Sequence of chain 1.B:
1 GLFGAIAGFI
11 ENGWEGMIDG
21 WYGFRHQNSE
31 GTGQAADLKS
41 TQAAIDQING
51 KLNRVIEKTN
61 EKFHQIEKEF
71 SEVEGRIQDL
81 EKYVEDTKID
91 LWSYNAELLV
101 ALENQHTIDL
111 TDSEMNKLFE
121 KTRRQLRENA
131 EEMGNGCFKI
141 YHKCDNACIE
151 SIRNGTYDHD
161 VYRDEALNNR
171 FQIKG

This small molecule binds to this protein.
Small molecule (SMILES): CC(=O)N[C@@H]1[C@@H](O)[C@H](O)[C@@H](CO)O[C@H]1O

Binding-site contacts:
Ligand atom C4 contacts residue ASN154 of chain 1.B at 4.2 Å.
Ligand atom C1 contacts residue SER151 of chain 1.B at 3.7 Å.
Ligand atom C6 contacts residue SER151 of chain 1.B at 4.2 Å.
Ligand atom C7 contacts residue THR156 of chain 1.B at 4.4 Å.
Ligand atom O5 contacts residue ASN154 of chain 1.B at 2.4 Å (h-bond).
Ligand atom C1 contacts residue GLU150 of chain 1.B at 3.3 Å.
Ligand atom O3 contacts residue GLU150 of chain 1.B at 4.2 Å.
Ligand atom C5 contacts residue ALA147 of chain 1.B at 4.3 Å (hydrophobic).
Ligand atom C8 contacts residue ASN154 of chain 1.B at 4.2 Å.
Ligand atom O7 contacts residue GLU150 of chain 1.B at 3.8 Å.
Ligand atom C3 contacts residue GLU150 of chain 1.B at 3.7 Å.
Ligand atom O5 contacts residue SER151 of chain 1.B at 3.4 Å (h-bond).
Ligand atom C1 contacts residue THR156 of chain 1.B at 3.5 Å.
Ligand atom C2 contacts residue GLU150 of chain 1.B at 3.3 Å.
Ligand atom O5 contacts residue GLU150 of chain 1.B at 2.8 Å (salt-bridge).
Ligand atom C5 contacts residue SER151 of chain 1.B at 4.2 Å.
Ligand atom C6 contacts residue ALA147 of chain 1.B at 3.3 Å (hydrophobic).
Ligand atom O5 contacts residue THR156 of chain 1.B at 4.1 Å.
Ligand atom O7 contacts residue ASN154 of chain 1.B at 3.4 Å (h-bond).
Ligand atom C5 contacts residue GLU150 of chain 1.B at 3.4 Å.
Ligand atom C3 contacts residue ASN154 of chain 1.B at 3.8 Å.
Ligand atom C7 contacts residue ASN154 of chain 1.B at 3.4 Å.
Ligand atom C2 contacts residue ASN154 of chain 1.B at 2.4 Å.
Ligand atom C8 contacts residue THR156 of chain 1.B at 4.0 Å.
Ligand atom C5 contacts residue ASN154 of chain 1.B at 3.7 Å.
Ligand atom C4 contacts residue GLU150 of chain 1.B at 3.2 Å.
Ligand atom O4 contacts residue GLU150 of chain 1.B at 4.4 Å.
Ligand atom O5 contacts residue ALA147 of chain 1.B at 4.1 Å.
Ligand atom C1 contacts residue ASN154 of chain 1.B at 1.5 Å.
Ligand atom N2 contacts residue ASN154 of chain 1.B at 2.9 Å (h-bond).
Ligand atom C6 contacts residue GLU150 of chain 1.B at 3.8 Å.
Ligand atom O6 contacts residue GLU150 of chain 1.B at 3.1 Å (salt-bridge).
Ligand atom O6 contacts residue ALA147 of chain 1.B at 3.1 Å.
Ligand atom C5 contacts residue THR156 of chain 1.B at 4.4 Å.
Ligand atom N2 contacts residue THR156 of chain 1.B at 4.0 Å.